Sequence of chain 1.A:
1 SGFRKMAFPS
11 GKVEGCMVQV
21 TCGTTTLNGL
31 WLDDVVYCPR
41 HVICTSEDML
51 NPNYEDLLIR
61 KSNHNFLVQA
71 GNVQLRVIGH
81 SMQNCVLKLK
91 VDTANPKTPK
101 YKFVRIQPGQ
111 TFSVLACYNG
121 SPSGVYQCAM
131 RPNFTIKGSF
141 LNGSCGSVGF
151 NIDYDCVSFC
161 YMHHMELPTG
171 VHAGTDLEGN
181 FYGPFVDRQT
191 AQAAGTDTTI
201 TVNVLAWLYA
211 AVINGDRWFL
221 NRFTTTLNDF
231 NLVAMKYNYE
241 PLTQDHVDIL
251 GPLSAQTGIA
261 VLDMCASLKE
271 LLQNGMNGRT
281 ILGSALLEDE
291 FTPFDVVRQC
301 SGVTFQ

The small molecule below binds the protein below.
Small molecule (SMILES): CC(C)(C)CC(=O)N[C@H](C(=O)N1C[C@H]2[C@@H]([C@H]1C(=O)N[C@@H](C[C@@H]1CCNC1=O)[C@@H](O)C(N)=O)C2(C)C)C(C)(C)C

Binding-site contacts:
Ligand atom C18 contacts residue THR190 of chain 2.A at 3.5 Å.
Ligand atom C20 contacts residue GLN192 of chain 2.A at 3.2 Å.
Ligand atom O4 contacts residue CYS145 of chain 2.A at 2.8 Å (h-bond).
Ligand atom C8 contacts residue GLN189 of chain 2.A at 3.6 Å.
Ligand atom N5 contacts residue PHE140 of chain 2.A at 3.4 Å (h-bond).
Ligand atom O5 contacts residue CYS145 of chain 2.A at 2.6 Å (h-bond).
Ligand atom O5 contacts residue HIS41 of chain 2.A at 2.5 Å (h-bond).
Ligand atom O2 contacts residue GLN189 of chain 2.A at 3.1 Å.
Ligand atom C7 contacts residue ASP187 of chain 2.A at 3.5 Å.
Ligand atom C6 contacts residue ARG188 of chain 2.A at 3.6 Å.
Ligand atom C20 contacts residue THR190 of chain 2.A at 3.5 Å.
Ligand atom N2 contacts residue GLU166 of chain 2.A at 2.9 Å (salt-bridge).
Ligand atom N3 contacts residue CYS145 of chain 2.A at 3.0 Å (h-bond).
Ligand atom C23 contacts residue CYS145 of chain 2.A at 2.6 Å (hydrophobic).
Ligand atom C23 contacts residue GLY143 of chain 2.A at 3.5 Å.
Ligand atom C24 contacts residue CYS145 of chain 2.A at 3.1 Å (hydrophobic).
Ligand atom O4 contacts residue GLY143 of chain 2.A at 2.8 Å (h-bond).
Ligand atom N4 contacts residue GLY143 of chain 2.A at 3.4 Å (h-bond).
Ligand atom O4 contacts residue LEU141 of chain 2.A at 3.7 Å.
Ligand atom C12 contacts residue GLU166 of chain 2.A at 3.3 Å.
Ligand atom N5 contacts residue GLU166 of chain 2.A at 3.1 Å (salt-bridge).
Ligand atom O3 contacts residue MET165 of chain 2.A at 3.3 Å.
Ligand atom C1 contacts residue HIS164 of chain 2.A at 3.6 Å.
Ligand atom C22 contacts residue CYS145 of chain 2.A at 1.7 Å (hydrophobic).
Ligand atom O6 contacts residue GLU166 of chain 2.A at 3.6 Å.
Ligand atom O3 contacts residue GLU166 of chain 2.A at 2.8 Å (salt-bridge).
Ligand atom C7 contacts residue HIS41 of chain 2.A at 3.7 Å.
Ligand atom C7 contacts residue TYR54 of chain 2.A at 3.7 Å (hydrophobic).
Ligand atom C16 contacts residue GLU166 of chain 2.A at 3.6 Å.
Ligand atom C22 contacts residue HIS41 of chain 2.A at 3.6 Å.
Ligand atom C21 contacts residue CYS145 of chain 2.A at 2.6 Å (hydrophobic).
Ligand atom C28 contacts residue GLU166 of chain 2.A at 3.6 Å.
Ligand atom O6 contacts residue PHE140 of chain 2.A at 3.6 Å.
Ligand atom O6 contacts residue HIS163 of chain 2.A at 2.6 Å (h-bond).
Ligand atom N3 contacts residue HIS164 of chain 2.A at 2.9 Å (h-bond).
Ligand atom C4 contacts residue MET49 of chain 2.A at 3.7 Å (hydrophobic).
Ligand atom O4 contacts residue SER144 of chain 2.A at 2.9 Å (h-bond).
Ligand atom C19 contacts residue GLU166 of chain 2.A at 3.5 Å.
Ligand atom O4 contacts residue ASN142 of chain 2.A at 3.7 Å.
Ligand atom C2 contacts residue HIS164 of chain 2.A at 3.5 Å.

Sequence of chain 2.A:
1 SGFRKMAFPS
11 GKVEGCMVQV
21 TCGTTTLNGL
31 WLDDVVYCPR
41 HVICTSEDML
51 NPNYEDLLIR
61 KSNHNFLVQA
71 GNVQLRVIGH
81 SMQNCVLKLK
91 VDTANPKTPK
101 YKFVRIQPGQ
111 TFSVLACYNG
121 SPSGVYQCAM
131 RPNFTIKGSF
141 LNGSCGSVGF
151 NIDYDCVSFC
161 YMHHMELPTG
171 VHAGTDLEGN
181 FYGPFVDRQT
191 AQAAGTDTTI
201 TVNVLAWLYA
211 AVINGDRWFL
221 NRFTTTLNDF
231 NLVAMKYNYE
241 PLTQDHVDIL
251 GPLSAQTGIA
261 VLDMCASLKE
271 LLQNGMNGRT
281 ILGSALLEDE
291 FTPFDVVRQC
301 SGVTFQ